This protein binds this small molecule.
Small molecule (SMILES): C[C@@H]1CN(CC(=O)N2CC(C)(C)c3ncc(Cc4ccccc4)cc32)[C@@H](CN2CCCC2=O)C[NH2+]1

Binding-site contacts:
Ligand atom C1 contacts residue GLU87 of chain 1.A at 3.3 Å.
Ligand atom C21 contacts residue LEU65 of chain 1.A at 3.8 Å (hydrophobic).
Ligand atom C19 contacts residue LEU80 of chain 1.A at 3.7 Å (hydrophobic).
Ligand atom C25 contacts residue GLY79 of chain 1.A at 3.8 Å.
Ligand atom C20 contacts residue LEU80 of chain 1.A at 3.5 Å (hydrophobic).
Ligand atom N4 contacts residue TRP96 of chain 1.A at 3.9 Å.
Ligand atom O33 contacts residue TRP96 of chain 1.A at 3.9 Å.
Ligand atom C19 contacts residue GLY79 of chain 1.A at 3.7 Å.
Ligand atom C34 contacts residue ASP82 of chain 1.A at 3.4 Å.
Ligand atom C19 contacts residue LYS70 of chain 1.A at 3.8 Å.
Ligand atom C34 contacts residue THR81 of chain 1.A at 3.5 Å.
Ligand atom N4 contacts residue THR81 of chain 1.A at 3.9 Å.
Ligand atom C9 contacts residue TRP96 of chain 1.A at 3.5 Å (hydrophobic).
Ligand atom C1 contacts residue TRP83 of chain 1.A at 3.3 Å (hydrophobic).
Ligand atom O7 contacts residue THR81 of chain 1.A at 2.9 Å (h-bond).
Ligand atom C12 contacts residue TRP96 of chain 1.A at 3.8 Å (hydrophobic).
Ligand atom C11 contacts residue TRP96 of chain 1.A at 3.6 Å (hydrophobic).
Ligand atom C1 contacts residue GLN92 of chain 1.A at 3.9 Å.
Ligand atom C2 contacts residue GLU87 of chain 1.A at 3.2 Å.
Ligand atom C11 contacts residue TYR97 of chain 1.A at 3.3 Å (hydrophobic).
Ligand atom C3 contacts residue LEU80 of chain 1.A at 3.8 Å (hydrophobic).
Ligand atom C21 contacts residue GLY79 of chain 1.A at 3.8 Å.
Ligand atom C6 contacts residue LEU80 of chain 1.A at 3.7 Å (hydrophobic).
Ligand atom C5 contacts residue TRP96 of chain 1.A at 3.5 Å (hydrophobic).
Ligand atom C1 contacts residue THR81 of chain 1.A at 3.5 Å.
Ligand atom N35 contacts residue GLU87 of chain 1.A at 2.7 Å (salt-bridge).
Ligand atom N35 contacts residue ASP82 of chain 1.A at 2.8 Å (salt-bridge).
Ligand atom C29 contacts residue ASP82 of chain 1.A at 3.9 Å.
Ligand atom N35 contacts residue THR81 of chain 1.A at 2.8 Å (h-bond).
Ligand atom C2 contacts residue GLN92 of chain 1.A at 3.4 Å.
Ligand atom O7 contacts residue LEU80 of chain 1.A at 3.6 Å.
Ligand atom C3 contacts residue THR81 of chain 1.A at 3.3 Å.
Ligand atom C34 contacts residue GLU87 of chain 1.A at 3.5 Å.
Ligand atom C3 contacts residue GLN92 of chain 1.A at 3.7 Å.
Ligand atom C2 contacts residue THR81 of chain 1.A at 3.4 Å.
Ligand atom C5 contacts residue LEU80 of chain 1.A at 3.8 Å (hydrophobic).
Ligand atom C20 contacts residue GLY79 of chain 1.A at 3.5 Å.
Ligand atom C20 contacts residue VAL71 of chain 1.A at 3.6 Å (hydrophobic).
Ligand atom C20 contacts residue LYS70 of chain 1.A at 3.8 Å.
Ligand atom C26 contacts residue THR81 of chain 1.A at 3.4 Å.

Sequence of chain 1.A:
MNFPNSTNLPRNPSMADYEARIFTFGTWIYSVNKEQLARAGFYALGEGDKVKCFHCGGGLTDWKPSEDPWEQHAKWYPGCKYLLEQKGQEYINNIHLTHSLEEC